Binding-site contacts:
Ligand atom C1 contacts residue ASP15 of chain 1.B at 3.5 Å.
Ligand atom C1 contacts residue LYS16 of chain 1.B at 3.8 Å.
Ligand atom C2 contacts residue LYS16 of chain 1.B at 3.8 Å.
Ligand atom O3 contacts residue ARG67 of chain 1.B at 2.9 Å (salt-bridge).
Ligand atom O1 contacts residue ASN13 of chain 1.B at 3.5 Å (h-bond).
Ligand atom C3 contacts residue ASP66 of chain 1.B at 3.5 Å.
Ligand atom O3 contacts residue ASP66 of chain 1.B at 2.6 Å (salt-bridge).
Ligand atom O3 contacts residue TRP63 of chain 1.B at 3.2 Å (h-bond).
Ligand atom O4 contacts residue ARG67 of chain 1.B at 2.8 Å (salt-bridge).
Ligand atom C1 contacts residue TRP231 of chain 1.B at 3.8 Å (hydrophobic).
Ligand atom C6 contacts residue TRP341 of chain 1.B at 3.6 Å (hydrophobic).
Ligand atom O2 contacts residue ALA64 of chain 1.B at 3.2 Å.
Ligand atom O2 contacts residue ASP66 of chain 1.B at 2.7 Å (salt-bridge).
Ligand atom O6 contacts residue PRO155 of chain 1.B at 3.3 Å.
Ligand atom O4 contacts residue TRP341 of chain 1.B at 3.8 Å.
Ligand atom C2 contacts residue GLU112 of chain 1.B at 3.5 Å.
Ligand atom O1 contacts residue ASP15 of chain 1.B at 2.9 Å (salt-bridge).
Ligand atom C4 contacts residue TRP341 of chain 1.B at 3.6 Å (hydrophobic).
Ligand atom C4 contacts residue TYR156 of chain 1.B at 3.9 Å (hydrophobic).
Ligand atom O2 contacts residue GLU112 of chain 1.B at 2.6 Å (salt-bridge).
Ligand atom O2 contacts residue LYS16 of chain 1.B at 2.7 Å (salt-bridge).
Ligand atom O6 contacts residue PHE157 of chain 1.B at 3.8 Å.
Ligand atom O3 contacts residue ALA64 of chain 1.B at 3.3 Å.
Ligand atom C4 contacts residue ARG67 of chain 1.B at 3.9 Å.
Ligand atom C2 contacts residue TRP231 of chain 1.B at 3.9 Å (hydrophobic).
Ligand atom C3 contacts residue TRP63 of chain 1.B at 3.6 Å (hydrophobic).
Ligand atom C6 contacts residue GLU154 of chain 1.B at 3.1 Å.
Ligand atom O5 contacts residue TYR156 of chain 1.B at 3.1 Å.
Ligand atom C2 contacts residue ASP66 of chain 1.B at 3.4 Å.
Ligand atom C6 contacts residue TYR156 of chain 1.B at 3.8 Å (hydrophobic).
Ligand atom O2 contacts residue TRP63 of chain 1.B at 3.4 Å (h-bond).
Ligand atom O6 contacts residue TYR156 of chain 1.B at 3.0 Å (h-bond).
Ligand atom O6 contacts residue GLU154 of chain 1.B at 2.7 Å (salt-bridge).
Ligand atom C6 contacts residue PRO155 of chain 1.B at 3.8 Å (hydrophobic).
Ligand atom O1 contacts residue LYS16 of chain 1.B at 3.6 Å.
Ligand atom O2 contacts residue MET331 of chain 1.B at 3.7 Å.
Ligand atom C6 contacts residue ARG345 of chain 1.B at 3.8 Å.
Ligand atom O4 contacts residue ARG345 of chain 1.B at 3.6 Å.
Ligand atom O3 contacts residue GLU112 of chain 1.B at 3.7 Å.
Ligand atom C1 contacts residue TYR156 of chain 1.B at 3.4 Å (hydrophobic).

The small molecule below binds the protein below.
Small molecule (SMILES): OC[C@H]1O[C@H](O[C@H]2[C@H](O)[C@@H](O)[C@@H](O)O[C@@H]2CO)[C@H](O)[C@@H](O)[C@@H]1O

Sequence of chain 1.B:
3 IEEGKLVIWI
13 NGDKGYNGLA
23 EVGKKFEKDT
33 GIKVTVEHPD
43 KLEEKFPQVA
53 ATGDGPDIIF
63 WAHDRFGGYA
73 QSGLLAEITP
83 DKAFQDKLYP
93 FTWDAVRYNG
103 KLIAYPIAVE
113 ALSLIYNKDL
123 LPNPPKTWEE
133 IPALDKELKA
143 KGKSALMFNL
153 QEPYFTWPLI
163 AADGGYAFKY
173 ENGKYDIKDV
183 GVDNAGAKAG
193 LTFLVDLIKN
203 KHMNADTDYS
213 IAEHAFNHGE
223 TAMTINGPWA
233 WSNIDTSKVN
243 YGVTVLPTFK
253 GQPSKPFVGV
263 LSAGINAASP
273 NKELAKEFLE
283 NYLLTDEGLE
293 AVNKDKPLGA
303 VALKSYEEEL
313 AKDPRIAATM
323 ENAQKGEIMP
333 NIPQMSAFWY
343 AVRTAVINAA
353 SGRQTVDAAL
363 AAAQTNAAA